The small molecule below binds the protein below.
Small molecule (SMILES): O=S(=O)(O)c1cccc2cccc(Nc3ccccc3)c12

Binding-site contacts:
Ligand atom C3 contacts residue VAL109 of chain 1.U at 4.1 Å (hydrophobic).
Ligand atom O2 contacts residue TYR147 of chain 1.U at 3.7 Å.
Ligand atom O1 contacts residue TYR150 of chain 1.U at 3.1 Å.
Ligand atom C1 contacts residue LEU29 of chain 1.U at 3.7 Å (hydrophobic).
Ligand atom C14 contacts residue LEU25 of chain 1.U at 3.4 Å (hydrophobic).
Ligand atom C8 contacts residue ILE122 of chain 1.U at 3.9 Å (hydrophobic).
Ligand atom C4 contacts residue VAL109 of chain 1.U at 3.5 Å (hydrophobic).
Ligand atom N contacts residue ILE122 of chain 1.U at 3.6 Å.
Ligand atom C16 contacts residue LEU111 of chain 1.U at 4.0 Å (hydrophobic).
Ligand atom O1 contacts residue TYR147 of chain 1.U at 4.0 Å.
Ligand atom O1 contacts residue ALA146 of chain 1.U at 4.0 Å.
Ligand atom C12 contacts residue GLU16 of chain 1.U at 3.8 Å.
Ligand atom C13 contacts residue GLU16 of chain 1.U at 3.9 Å.
Ligand atom C12 contacts residue TYR150 of chain 1.U at 3.0 Å (hydrophobic).
Ligand atom C7 contacts residue ARG33 of chain 1.U at 4.1 Å.
Ligand atom C2 contacts residue LEU29 of chain 1.U at 3.1 Å (hydrophobic).
Ligand atom O3 contacts residue ILE122 of chain 1.U at 3.2 Å.
Ligand atom C10 contacts residue ILE122 of chain 1.U at 3.8 Å (hydrophobic).
Ligand atom C5 contacts residue ARG33 of chain 1.U at 3.7 Å.
Ligand atom C1 contacts residue ILE122 of chain 1.U at 3.8 Å (hydrophobic).
Ligand atom C3 contacts residue LEU29 of chain 1.U at 3.4 Å (hydrophobic).
Ligand atom C11 contacts residue ILE122 of chain 1.U at 3.6 Å (hydrophobic).
Ligand atom O2 contacts residue LYS14 of chain 1.U at 3.1 Å (salt-bridge).
Ligand atom C15 contacts residue GLY120 of chain 1.U at 3.9 Å.
Ligand atom C6 contacts residue ARG33 of chain 1.U at 3.6 Å.
Ligand atom C7 contacts residue ALA146 of chain 1.U at 3.8 Å (hydrophobic).
Ligand atom O3 contacts residue LYS14 of chain 1.U at 3.9 Å.
Ligand atom C4 contacts residue ARG33 of chain 1.U at 3.6 Å.
Ligand atom C7 contacts residue ILE122 of chain 1.U at 3.8 Å (hydrophobic).
Ligand atom O3 contacts residue GLU16 of chain 1.U at 4.0 Å.
Ligand atom C15 contacts residue LEU111 of chain 1.U at 3.6 Å (hydrophobic).
Ligand atom C8 contacts residue ALA146 of chain 1.U at 3.6 Å (hydrophobic).
Ligand atom C9 contacts residue ILE122 of chain 1.U at 4.1 Å (hydrophobic).
Ligand atom C13 contacts residue SER18 of chain 1.U at 4.0 Å.
Ligand atom C13 contacts residue TYR150 of chain 1.U at 3.2 Å (hydrophobic).
Ligand atom C11 contacts residue GLU16 of chain 1.U at 4.1 Å.
Ligand atom C6 contacts residue ILE122 of chain 1.U at 4.0 Å (hydrophobic).
Ligand atom C16 contacts residue ILE122 of chain 1.U at 3.2 Å (hydrophobic).
Ligand atom C13 contacts residue LEU25 of chain 1.U at 3.6 Å (hydrophobic).
Ligand atom C15 contacts residue LEU25 of chain 1.U at 3.9 Å (hydrophobic).

Sequence of chain 1.U:
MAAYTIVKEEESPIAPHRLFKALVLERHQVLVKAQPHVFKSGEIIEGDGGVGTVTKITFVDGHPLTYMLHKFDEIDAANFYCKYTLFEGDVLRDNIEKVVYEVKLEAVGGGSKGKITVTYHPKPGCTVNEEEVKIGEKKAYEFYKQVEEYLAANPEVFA